Binding-site contacts:
Ligand atom CAL contacts residue ILE111 of chain 27.A at 3.7 Å (hydrophobic).
Ligand atom NAU contacts residue PHE155 of chain 27.A at 3.7 Å.
Ligand atom CAZ contacts residue TRP203 of chain 27.A at 3.5 Å (hydrophobic).
Ligand atom CAS contacts residue TYR201 of chain 27.A at 3.5 Å (hydrophobic).
Ligand atom CAY contacts residue ASP112 of chain 27.A at 3.8 Å.
Ligand atom CAP contacts residue ILE111 of chain 27.A at 3.8 Å (hydrophobic).
Ligand atom CAS contacts residue TRP203 of chain 27.A at 3.8 Å (hydrophobic).
Ligand atom CAH contacts residue ASN228 of chain 27.A at 3.4 Å.
Ligand atom CAG contacts residue GLN202 of chain 27.A at 3.3 Å.
Ligand atom CAG contacts residue TRP203 of chain 27.A at 3.7 Å (hydrophobic).
Ligand atom OAX contacts residue MET195 of chain 27.A at 3.6 Å.
Ligand atom CAA contacts residue TYR153 of chain 27.A at 3.5 Å (hydrophobic).
Ligand atom CAN contacts residue PHE155 of chain 27.A at 3.8 Å (hydrophobic).
Ligand atom OAX contacts residue ILE111 of chain 27.A at 3.5 Å.
Ligand atom NAC contacts residue ASP112 of chain 27.A at 2.5 Å (salt-bridge).
Ligand atom CAT contacts residue TRP203 of chain 27.A at 3.6 Å (hydrophobic).
Ligand atom CAA contacts residue SER178 of chain 27.A at 3.5 Å.
Ligand atom OAD contacts residue ALA275 of chain 27.A at 3.2 Å.
Ligand atom CAA contacts residue VAL179 of chain 27.A at 3.2 Å (hydrophobic).
Ligand atom CAO contacts residue ILE111 of chain 27.A at 3.8 Å (hydrophobic).
Ligand atom OAE contacts residue ASP112 of chain 27.A at 3.6 Å.
Ligand atom OAE contacts residue ILE113 of chain 27.A at 3.3 Å (h-bond).
Ligand atom CBC contacts residue TRP203 of chain 27.A at 3.6 Å (hydrophobic).
Ligand atom CAH contacts residue GLN202 of chain 27.A at 3.2 Å.
Ligand atom CAN contacts residue PRO177 of chain 27.A at 3.4 Å (hydrophobic).
Ligand atom CAL contacts residue PHE155 of chain 27.A at 3.6 Å (hydrophobic).
Ligand atom CBB contacts residue ILE111 of chain 27.A at 3.6 Å (hydrophobic).
Ligand atom NBG contacts residue TRP203 of chain 27.A at 3.3 Å.
Ligand atom CAH contacts residue TRP203 of chain 27.A at 3.5 Å (hydrophobic).
Ligand atom CAK contacts residue PHE135 of chain 27.A at 3.6 Å (hydrophobic).
Ligand atom CAJ contacts residue PHE155 of chain 27.A at 3.7 Å (hydrophobic).
Ligand atom CBC contacts residue ASN228 of chain 27.A at 3.8 Å.
Ligand atom CAI contacts residue PHE135 of chain 27.A at 3.7 Å (hydrophobic).
Ligand atom CAA contacts residue PRO177 of chain 27.A at 3.5 Å (hydrophobic).
Ligand atom CAY contacts residue THR114 of chain 27.A at 3.8 Å.
Ligand atom CAG contacts residue ASN228 of chain 27.A at 3.6 Å.
Ligand atom NAC contacts residue THR114 of chain 27.A at 3.3 Å (h-bond).
Ligand atom CAF contacts residue PHE137 of chain 27.A at 3.8 Å (hydrophobic).
Ligand atom OAD contacts residue LYS274 of chain 27.A at 3.0 Å (salt-bridge).
Ligand atom CAT contacts residue ASN228 of chain 27.A at 3.5 Å.

Sequence of chain 27.C:
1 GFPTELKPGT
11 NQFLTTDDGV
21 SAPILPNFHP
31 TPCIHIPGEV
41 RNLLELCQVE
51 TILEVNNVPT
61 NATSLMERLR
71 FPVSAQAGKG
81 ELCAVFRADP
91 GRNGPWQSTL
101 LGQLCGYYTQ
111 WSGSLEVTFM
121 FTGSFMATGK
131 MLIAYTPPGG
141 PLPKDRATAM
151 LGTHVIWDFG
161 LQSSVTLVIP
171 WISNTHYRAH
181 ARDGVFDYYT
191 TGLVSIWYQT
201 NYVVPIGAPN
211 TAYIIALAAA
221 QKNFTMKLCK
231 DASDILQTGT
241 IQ

Sequence of chain 27.A:
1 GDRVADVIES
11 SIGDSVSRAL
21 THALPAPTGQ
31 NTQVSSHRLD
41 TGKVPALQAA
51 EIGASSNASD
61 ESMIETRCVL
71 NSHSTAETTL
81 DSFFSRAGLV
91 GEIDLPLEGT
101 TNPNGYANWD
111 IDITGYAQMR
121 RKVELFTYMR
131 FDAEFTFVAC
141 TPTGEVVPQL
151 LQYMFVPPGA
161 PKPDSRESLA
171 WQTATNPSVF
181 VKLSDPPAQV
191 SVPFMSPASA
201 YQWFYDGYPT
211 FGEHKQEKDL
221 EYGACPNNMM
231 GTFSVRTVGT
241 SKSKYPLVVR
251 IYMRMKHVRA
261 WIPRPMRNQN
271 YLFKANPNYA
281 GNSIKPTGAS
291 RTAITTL

Sequence of chain 28.C:
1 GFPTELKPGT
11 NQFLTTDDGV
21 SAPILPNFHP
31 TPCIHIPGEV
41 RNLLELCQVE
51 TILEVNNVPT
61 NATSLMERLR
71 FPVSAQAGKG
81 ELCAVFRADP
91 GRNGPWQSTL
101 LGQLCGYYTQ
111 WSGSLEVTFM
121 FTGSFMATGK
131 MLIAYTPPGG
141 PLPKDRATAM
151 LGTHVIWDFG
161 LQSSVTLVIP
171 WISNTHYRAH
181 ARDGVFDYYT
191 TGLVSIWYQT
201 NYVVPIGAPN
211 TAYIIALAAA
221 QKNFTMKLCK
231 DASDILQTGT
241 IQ

A protein and the small-molecule ligand that binds it are described below.
Small molecule (SMILES): CCO/N=C/c1ccc(OCC[C@@H](C)CCN2CCN(c3ccnc(C(N)=O)c3)C2=O)cc1